Binding-site contacts:
Ligand atom C2' contacts residue TYR416 of chain 1.A at 3.6 Å (hydrophobic).
Ligand atom O2G contacts residue ARG482 of chain 1.A at 2.9 Å (salt-bridge).
Ligand atom O3B contacts residue LYS560 of chain 1.A at 3.7 Å.
Ligand atom PA contacts residue LYS560 of chain 1.A at 3.7 Å.
Ligand atom O1G contacts residue ASP411 of chain 1.A at 2.9 Å (salt-bridge).
Ligand atom O2A contacts residue ASP411 of chain 1.A at 3.5 Å (salt-bridge).
Ligand atom O1B contacts residue LEU415 of chain 1.A at 3.7 Å.
Ligand atom C5' contacts residue ASP623 of chain 1.A at 3.4 Å.
Ligand atom O1G contacts residue LEU412 of chain 1.A at 3.5 Å (h-bond).
Ligand atom PA contacts residue CA1 of chain 1.E at 3.7 Å.
Ligand atom O2B contacts residue LEU412 of chain 1.A at 3.3 Å (h-bond).
Ligand atom O3' contacts residue LEU415 of chain 1.A at 3.4 Å (h-bond).
Ligand atom O2A contacts residue ASP623 of chain 1.A at 3.0 Å (salt-bridge).
Ligand atom O1B contacts residue SER414 of chain 1.A at 3.4 Å.
Ligand atom O2A contacts residue CA1 of chain 1.F at 2.5 Å.
Ligand atom O3G contacts residue LYS560 of chain 1.A at 3.7 Å.
Ligand atom O1G contacts residue CA1 of chain 1.E at 2.2 Å.
Ligand atom O3G contacts residue ARG482 of chain 1.A at 2.8 Å (salt-bridge).
Ligand atom PB contacts residue SER414 of chain 1.A at 3.6 Å.
Ligand atom PG contacts residue SER414 of chain 1.A at 3.6 Å.
Ligand atom O3' contacts residue TYR416 of chain 1.A at 3.0 Å (h-bond).
Ligand atom O1A contacts residue LYS560 of chain 1.A at 3.0 Å (salt-bridge).
Ligand atom C2' contacts residue ASN564 of chain 1.A at 3.6 Å.
Ligand atom O2B contacts residue ASP623 of chain 1.A at 3.1 Å (salt-bridge).
Ligand atom O2G contacts residue SER414 of chain 1.A at 2.9 Å (h-bond).
Ligand atom O3' contacts residue ASN564 of chain 1.A at 3.6 Å (h-bond).
Ligand atom O2B contacts residue SER414 of chain 1.A at 3.4 Å (h-bond).
Ligand atom O2A contacts residue CA1 of chain 1.E at 2.6 Å.
Ligand atom O3B contacts residue ARG482 of chain 1.A at 3.7 Å.
Ligand atom O1B contacts residue ASN564 of chain 1.A at 3.4 Å (h-bond).
Ligand atom O3B contacts residue SER414 of chain 1.A at 3.5 Å (h-bond).
Ligand atom PG contacts residue ARG482 of chain 1.A at 3.6 Å.
Ligand atom PG contacts residue CA1 of chain 1.E at 3.5 Å.
Ligand atom O3A contacts residue LYS560 of chain 1.A at 2.9 Å (salt-bridge).
Ligand atom O2B contacts residue LEU415 of chain 1.A at 3.0 Å (h-bond).
Ligand atom O2B contacts residue CA1 of chain 1.E at 2.3 Å.
Ligand atom PB contacts residue CA1 of chain 1.E at 3.3 Å.
Ligand atom O4' contacts residue THR622 of chain 1.A at 3.7 Å.
Ligand atom O3A contacts residue CA1 of chain 1.E at 3.7 Å.
Ligand atom C3' contacts residue ASN564 of chain 1.A at 3.6 Å.

This small molecule binds to this protein.
Small molecule (SMILES): Nc1ccn([C@H]2C[C@H](O)[C@@H](CO[P](=O)(O)O[P](=O)(O)OP(=O)(O)O)O2)c(=O)n1

Sequence of chain 1.A:
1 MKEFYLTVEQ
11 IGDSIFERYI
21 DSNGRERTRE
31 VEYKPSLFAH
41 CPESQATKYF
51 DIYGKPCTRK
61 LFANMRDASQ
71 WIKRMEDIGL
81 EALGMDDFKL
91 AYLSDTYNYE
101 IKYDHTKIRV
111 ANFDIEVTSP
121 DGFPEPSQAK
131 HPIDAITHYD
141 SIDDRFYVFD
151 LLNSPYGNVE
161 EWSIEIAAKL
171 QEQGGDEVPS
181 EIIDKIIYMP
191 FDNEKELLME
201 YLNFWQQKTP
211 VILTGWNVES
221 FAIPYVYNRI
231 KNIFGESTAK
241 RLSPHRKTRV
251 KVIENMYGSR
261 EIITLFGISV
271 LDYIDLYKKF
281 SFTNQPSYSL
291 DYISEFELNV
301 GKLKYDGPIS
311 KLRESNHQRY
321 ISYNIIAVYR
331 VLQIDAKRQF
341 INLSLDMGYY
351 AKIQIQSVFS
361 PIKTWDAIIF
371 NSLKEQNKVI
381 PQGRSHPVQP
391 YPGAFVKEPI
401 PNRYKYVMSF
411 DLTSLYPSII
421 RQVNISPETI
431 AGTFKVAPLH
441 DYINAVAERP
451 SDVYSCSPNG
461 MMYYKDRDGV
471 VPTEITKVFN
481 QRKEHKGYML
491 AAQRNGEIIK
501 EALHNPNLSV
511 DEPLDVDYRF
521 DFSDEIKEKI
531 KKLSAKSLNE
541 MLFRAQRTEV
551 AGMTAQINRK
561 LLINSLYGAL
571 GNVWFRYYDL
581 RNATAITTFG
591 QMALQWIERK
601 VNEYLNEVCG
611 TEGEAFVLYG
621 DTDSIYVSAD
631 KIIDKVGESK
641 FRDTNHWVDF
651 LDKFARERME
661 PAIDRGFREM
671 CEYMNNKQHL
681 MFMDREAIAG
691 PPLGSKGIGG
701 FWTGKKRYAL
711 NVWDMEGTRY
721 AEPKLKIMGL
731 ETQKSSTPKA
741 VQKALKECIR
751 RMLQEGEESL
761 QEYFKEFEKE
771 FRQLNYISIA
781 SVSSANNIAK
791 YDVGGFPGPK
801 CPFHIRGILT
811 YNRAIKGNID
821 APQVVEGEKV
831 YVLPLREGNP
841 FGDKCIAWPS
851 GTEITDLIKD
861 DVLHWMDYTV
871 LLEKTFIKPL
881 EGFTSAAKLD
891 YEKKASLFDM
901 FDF